A small-molecule ligand and the protein it binds are described below.
Small molecule (SMILES): Nc1ccn([C@H]2C[C@H](O[P](=O)(O)OC[C@H]3O[C@@H](n4cnc5c(=O)nc(N)[nH]c54)C[C@@H]3O[P](=O)(O)OC[C@H]3O[C@@H](n4cnc5c(N)ncnc54)C[C@@H]3O[P](=O)(O)OC[C@H]3O[C@@H](n4ccc(N)nc4=O)C[C@@H]3O[P](=O)(O)OC[C@H]3O[C@@H](n4cnc5c(=O)nc(N)[nH]c54)C[C@@H]3O[P](=O)(O)OC[C@H]3O[C@@H](n4cnc5c(N)ncnc54)C[C@@H]3O)[C@@H](CO[P](=O)(O)O[C@H]3CCO[C@@H]3COP(=O)(O)O)O2)c(=O)n1

Sequence of chain 1.D:
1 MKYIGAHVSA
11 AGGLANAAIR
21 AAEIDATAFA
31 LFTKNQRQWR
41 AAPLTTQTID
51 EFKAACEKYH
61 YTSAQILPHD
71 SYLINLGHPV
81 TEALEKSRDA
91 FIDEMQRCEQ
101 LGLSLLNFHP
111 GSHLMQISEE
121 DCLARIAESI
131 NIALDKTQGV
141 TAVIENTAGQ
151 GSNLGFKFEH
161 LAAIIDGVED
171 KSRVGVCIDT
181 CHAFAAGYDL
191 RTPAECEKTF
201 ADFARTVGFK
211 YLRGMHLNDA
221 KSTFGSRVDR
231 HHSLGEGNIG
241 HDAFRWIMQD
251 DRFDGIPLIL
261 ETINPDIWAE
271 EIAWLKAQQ

Binding-site contacts:
Ligand atom OP3 contacts residue ZN1 of chain 1.F at 2.2 Å.
Ligand atom O4' contacts residue GLN36 of chain 1.D at 3.0 Å (h-bond).
Ligand atom C5' contacts residue TYR72 of chain 1.D at 3.3 Å (hydrophobic).
Ligand atom P contacts residue DC6 of chain 1.A at 3.3 Å.
Ligand atom OP1 contacts residue DC6 of chain 1.A at 2.9 Å (h-bond).
Ligand atom O4' contacts residue GLU261 of chain 1.D at 3.3 Å.
Ligand atom O5' contacts residue HIS231 of chain 1.D at 3.4 Å.
Ligand atom O4' contacts residue ASN35 of chain 1.D at 2.9 Å (h-bond).
Ligand atom OP3 contacts residue ZN1 of chain 1.G at 2.4 Å.
Ligand atom OP2 contacts residue ZN1 of chain 1.E at 2.0 Å.
Ligand atom OP2 contacts residue GLU145 of chain 1.D at 3.1 Å (salt-bridge).
Ligand atom P contacts residue ZN1 of chain 1.G at 2.9 Å.
Ligand atom N4 contacts residue ARG37 of chain 1.D at 3.3 Å (salt-bridge).
Ligand atom OP2 contacts residue ZN1 of chain 1.G at 2.5 Å.
Ligand atom P contacts residue GLU261 of chain 1.D at 3.4 Å.
Ligand atom O5' contacts residue GLU261 of chain 1.D at 3.2 Å (salt-bridge).
Ligand atom N2 contacts residue GLN38 of chain 1.D at 3.4 Å (h-bond).
Ligand atom OP2 contacts residue ALA11 of chain 1.D at 3.4 Å.
Ligand atom OP3 contacts residue HIS182 of chain 1.D at 2.9 Å (h-bond).
Ligand atom N3 contacts residue ARG37 of chain 1.D at 3.3 Å (salt-bridge).
Ligand atom OP2 contacts residue HIS69 of chain 1.D at 3.2 Å (h-bond).
Ligand atom OP3 contacts residue ASP179 of chain 1.D at 3.3 Å (salt-bridge).
Ligand atom OP3 contacts residue GLU261 of chain 1.D at 3.2 Å (salt-bridge).
Ligand atom OP2 contacts residue SER9 of chain 1.D at 3.4 Å.
Ligand atom O2 contacts residue ASN35 of chain 1.D at 3.0 Å (h-bond).
Ligand atom OP3 contacts residue GLU145 of chain 1.D at 3.4 Å (salt-bridge).
Ligand atom OP2 contacts residue GLY12 of chain 1.D at 2.8 Å (h-bond).
Ligand atom OP2 contacts residue GLU261 of chain 1.D at 2.9 Å (salt-bridge).
Ligand atom C4' contacts residue TYR72 of chain 1.D at 3.3 Å (hydrophobic).
Ligand atom C3' contacts residue TYR72 of chain 1.D at 3.1 Å (hydrophobic).
Ligand atom OP3 contacts residue HIS231 of chain 1.D at 3.2 Å (h-bond).
Ligand atom OP3 contacts residue DC6 of chain 1.A at 2.9 Å (h-bond).
Ligand atom P contacts residue ZN1 of chain 1.E at 2.9 Å.
Ligand atom C2' contacts residue HIS7 of chain 1.D at 3.3 Å.
Ligand atom OP1 contacts residue ALA10 of chain 1.D at 2.8 Å (h-bond).
Ligand atom OP1 contacts residue HIS109 of chain 1.D at 3.2 Å.
Ligand atom OP2 contacts residue TYR72 of chain 1.D at 2.5 Å (h-bond).
Ligand atom C1' contacts residue HIS7 of chain 1.D at 3.4 Å.
Ligand atom C4 contacts residue ARG37 of chain 1.D at 3.4 Å.
Ligand atom OP1 contacts residue ZN1 of chain 1.E at 2.9 Å.